Sequence of chain 1.D:
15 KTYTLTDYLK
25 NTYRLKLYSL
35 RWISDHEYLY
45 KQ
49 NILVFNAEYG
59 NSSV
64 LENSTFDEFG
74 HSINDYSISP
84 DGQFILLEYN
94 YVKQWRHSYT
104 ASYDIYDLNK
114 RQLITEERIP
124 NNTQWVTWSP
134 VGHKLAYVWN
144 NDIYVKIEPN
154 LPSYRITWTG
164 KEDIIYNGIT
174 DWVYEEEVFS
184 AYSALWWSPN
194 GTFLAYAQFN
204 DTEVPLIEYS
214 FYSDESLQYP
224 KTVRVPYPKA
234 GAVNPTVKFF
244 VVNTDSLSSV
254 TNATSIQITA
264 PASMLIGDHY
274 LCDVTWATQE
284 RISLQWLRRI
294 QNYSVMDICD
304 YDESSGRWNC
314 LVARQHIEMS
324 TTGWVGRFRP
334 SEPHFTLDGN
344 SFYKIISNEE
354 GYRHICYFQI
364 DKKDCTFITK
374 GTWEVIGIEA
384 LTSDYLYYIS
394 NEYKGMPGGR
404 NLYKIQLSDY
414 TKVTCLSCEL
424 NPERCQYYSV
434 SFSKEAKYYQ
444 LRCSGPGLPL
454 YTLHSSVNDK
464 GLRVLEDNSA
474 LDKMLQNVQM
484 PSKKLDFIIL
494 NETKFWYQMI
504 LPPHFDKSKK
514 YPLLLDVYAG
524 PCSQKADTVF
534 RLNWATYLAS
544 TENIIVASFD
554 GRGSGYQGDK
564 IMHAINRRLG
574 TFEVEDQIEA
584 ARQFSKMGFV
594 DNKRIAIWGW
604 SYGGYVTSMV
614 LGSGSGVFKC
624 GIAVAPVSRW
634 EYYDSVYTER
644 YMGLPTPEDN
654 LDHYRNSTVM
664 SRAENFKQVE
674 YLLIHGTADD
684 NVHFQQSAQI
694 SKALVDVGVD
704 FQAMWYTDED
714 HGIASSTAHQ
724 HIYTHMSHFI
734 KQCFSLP

Binding-site contacts:
Ligand atom N2 contacts residue ILE168 of chain 1.D at 3.7 Å.
Ligand atom O7 contacts residue ILE168 of chain 1.D at 4.4 Å.
Ligand atom C8 contacts residue ASN203 of chain 1.D at 4.4 Å.
Ligand atom C6 contacts residue THR205 of chain 1.D at 4.4 Å.
Ligand atom C5 contacts residue THR205 of chain 1.D at 3.8 Å.
Ligand atom C8 contacts residue GLU206 of chain 1.D at 3.7 Å.
Ligand atom C1 contacts residue ASN203 of chain 1.D at 1.4 Å.
Ligand atom C1 contacts residue THR205 of chain 1.D at 3.5 Å.
Ligand atom O6 contacts residue GLU206 of chain 1.D at 2.7 Å (salt-bridge).
Ligand atom O6 contacts residue THR205 of chain 1.D at 3.8 Å.
Ligand atom C6 contacts residue GLU206 of chain 1.D at 3.5 Å.
Ligand atom O7 contacts residue THR205 of chain 1.D at 3.8 Å.
Ligand atom C7 contacts residue ILE168 of chain 1.D at 3.8 Å (hydrophobic).
Ligand atom C8 contacts residue GLN201 of chain 1.D at 4.3 Å.
Ligand atom C3 contacts residue ASN203 of chain 1.D at 3.8 Å.
Ligand atom O5 contacts residue THR205 of chain 1.D at 3.8 Å.
Ligand atom O7 contacts residue LYS241 of chain 1.D at 4.0 Å.
Ligand atom C2 contacts residue ASN203 of chain 1.D at 2.5 Å.
Ligand atom C8 contacts residue ILE168 of chain 1.D at 3.7 Å (hydrophobic).
Ligand atom C7 contacts residue GLU206 of chain 1.D at 4.5 Å.
Ligand atom O7 contacts residue GLN201 of chain 1.D at 4.0 Å.
Ligand atom C1 contacts residue ILE168 of chain 1.D at 4.2 Å (hydrophobic).
Ligand atom C7 contacts residue ASN203 of chain 1.D at 3.2 Å.
Ligand atom N2 contacts residue ASN203 of chain 1.D at 2.9 Å (h-bond).
Ligand atom C4 contacts residue ASN203 of chain 1.D at 4.3 Å.
Ligand atom O7 contacts residue ASN203 of chain 1.D at 3.0 Å (h-bond).
Ligand atom O5 contacts residue ASN203 of chain 1.D at 2.4 Å (h-bond).
Ligand atom C8 contacts residue THR162 of chain 1.D at 4.4 Å.
Ligand atom C5 contacts residue ASN203 of chain 1.D at 3.7 Å.

A small-molecule ligand and the protein it binds are described below.
Small molecule (SMILES): CC(=O)N[C@H]1[C@H](O[C@H]2[C@H](O)[C@@H](NC(C)=O)CO[C@@H]2CO)O[C@H](CO)[C@@H](O)[C@@H]1O